This protein binds this small molecule.
Small molecule (SMILES): O=C(O)c1cccc(Cn2cc(-c3cccc4c3N=C(N3CCOCC3)CC4=O)nn2)c1

Sequence of chain 1.A:
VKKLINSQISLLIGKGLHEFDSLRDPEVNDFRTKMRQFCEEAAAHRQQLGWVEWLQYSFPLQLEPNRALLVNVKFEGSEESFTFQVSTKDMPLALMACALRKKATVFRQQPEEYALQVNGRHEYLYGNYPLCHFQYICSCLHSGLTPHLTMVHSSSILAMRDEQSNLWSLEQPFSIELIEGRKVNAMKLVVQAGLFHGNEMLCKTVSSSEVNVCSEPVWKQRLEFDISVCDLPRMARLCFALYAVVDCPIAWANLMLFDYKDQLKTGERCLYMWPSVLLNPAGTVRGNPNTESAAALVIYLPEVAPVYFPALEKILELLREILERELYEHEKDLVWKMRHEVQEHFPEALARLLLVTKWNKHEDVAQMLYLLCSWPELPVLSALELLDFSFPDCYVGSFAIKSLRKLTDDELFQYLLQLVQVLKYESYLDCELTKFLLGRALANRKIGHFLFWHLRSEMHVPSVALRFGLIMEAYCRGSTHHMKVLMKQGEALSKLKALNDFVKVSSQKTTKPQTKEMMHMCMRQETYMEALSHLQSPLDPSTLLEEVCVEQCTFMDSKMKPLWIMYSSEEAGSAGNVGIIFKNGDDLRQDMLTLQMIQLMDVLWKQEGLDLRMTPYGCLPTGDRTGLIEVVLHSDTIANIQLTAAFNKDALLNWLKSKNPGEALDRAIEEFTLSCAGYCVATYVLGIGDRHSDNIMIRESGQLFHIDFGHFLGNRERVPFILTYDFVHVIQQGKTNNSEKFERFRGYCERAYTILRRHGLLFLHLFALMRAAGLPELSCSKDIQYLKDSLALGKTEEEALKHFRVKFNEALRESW

Binding-site contacts:
Ligand atom CAF contacts residue MET935 of chain 1.A at 3.9 Å (hydrophobic).
Ligand atom OAB contacts residue VAL862 of chain 1.A at 3.5 Å.
Ligand atom NAR contacts residue TRP795 of chain 1.A at 3.5 Å.
Ligand atom CAG contacts residue ILE945 of chain 1.A at 3.7 Å (hydrophobic).
Ligand atom CBD contacts residue TRP795 of chain 1.A at 3.8 Å (hydrophobic).
Ligand atom NAE contacts residue ILE812 of chain 1.A at 3.8 Å.
Ligand atom NAQ contacts residue TRP795 of chain 1.A at 3.6 Å.
Ligand atom CAP contacts residue MET787 of chain 1.A at 3.5 Å (hydrophobic).
Ligand atom CAT contacts residue MET787 of chain 1.A at 3.5 Å (hydrophobic).
Ligand atom NAK contacts residue ILE945 of chain 1.A at 3.7 Å.
Ligand atom CAL contacts residue ILE945 of chain 1.A at 3.7 Å (hydrophobic).
Ligand atom CAD contacts residue ILE860 of chain 1.A at 3.8 Å (hydrophobic).
Ligand atom CAA contacts residue PHE943 of chain 1.A at 4.0 Å (hydrophobic).
Ligand atom OBC contacts residue PHE786 of chain 1.A at 3.8 Å.
Ligand atom OAB contacts residue GLU861 of chain 1.A at 3.5 Å (salt-bridge).
Ligand atom OAX contacts residue ASP788 of chain 1.A at 3.6 Å.
Ligand atom CBE contacts residue THR785 of chain 1.A at 3.9 Å.
Ligand atom CAC contacts residue VAL863 of chain 1.A at 3.7 Å (hydrophobic).
Ligand atom CBE contacts residue MET787 of chain 1.A at 3.9 Å (hydrophobic).
Ligand atom CAA contacts residue GLU861 of chain 1.A at 3.3 Å.
Ligand atom CAA contacts residue VAL863 of chain 1.A at 3.5 Å (hydrophobic).
Ligand atom OAI contacts residue ASP946 of chain 1.A at 3.6 Å (salt-bridge).
Ligand atom CBB contacts residue LYS743 of chain 1.A at 3.2 Å.
Ligand atom CAO contacts residue MET787 of chain 1.A at 3.3 Å (hydrophobic).
Ligand atom OAB contacts residue VAL863 of chain 1.A at 2.6 Å (h-bond).
Ligand atom CAH contacts residue ILE812 of chain 1.A at 3.7 Å (hydrophobic).
Ligand atom NAK contacts residue ILE812 of chain 1.A at 3.8 Å.
Ligand atom CAA contacts residue TYR848 of chain 1.A at 3.8 Å (hydrophobic).
Ligand atom OAX contacts residue LYS743 of chain 1.A at 3.9 Å.
Ligand atom CAJ contacts residue ILE945 of chain 1.A at 3.9 Å (hydrophobic).
Ligand atom CAD contacts residue TYR848 of chain 1.A at 3.8 Å (hydrophobic).
Ligand atom CAM contacts residue ILE945 of chain 1.A at 3.5 Å (hydrophobic).
Ligand atom CAU contacts residue MET787 of chain 1.A at 3.5 Å (hydrophobic).
Ligand atom CAD contacts residue GLU861 of chain 1.A at 3.6 Å.
Ligand atom NAV contacts residue TRP795 of chain 1.A at 3.9 Å.
Ligand atom CAC contacts residue MET935 of chain 1.A at 3.6 Å (hydrophobic).
Ligand atom OBC contacts residue LYS743 of chain 1.A at 1.9 Å (salt-bridge).
Ligand atom CAF contacts residue ILE812 of chain 1.A at 4.0 Å (hydrophobic).
Ligand atom CBD contacts residue MET787 of chain 1.A at 3.8 Å (hydrophobic).
Ligand atom CAM contacts residue MET787 of chain 1.A at 3.8 Å (hydrophobic).